A protein and the small-molecule ligand that binds it are described below.
Small molecule (SMILES): CC(=O)N[C@H]1[C@H](O[C@H]2[C@H](O)[C@@H](NC(C)=O)CO[C@@H]2CO)O[C@H](CO[C@H]2O[C@H](CO)[C@@H](O)[C@H](O)[C@@H]2O)[C@@H](O[C@H]2O[C@H](CO)[C@@H](O)[C@H](O)[C@@H]2O)[C@@H]1O[C@@H]1O[C@H](CS(=O)(=O)O)[C@@H](O[C@@H]2O[C@H](CO)[C@@H](O)[C@H](O)[C@H]2O)[C@H](O)[C@H]1O

Sequence of chain 1.B:
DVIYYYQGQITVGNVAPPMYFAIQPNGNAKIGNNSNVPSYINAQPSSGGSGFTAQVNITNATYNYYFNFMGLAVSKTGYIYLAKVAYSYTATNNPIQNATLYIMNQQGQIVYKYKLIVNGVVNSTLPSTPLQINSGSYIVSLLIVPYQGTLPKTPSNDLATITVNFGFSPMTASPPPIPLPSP

Sequence of chain 1.E:
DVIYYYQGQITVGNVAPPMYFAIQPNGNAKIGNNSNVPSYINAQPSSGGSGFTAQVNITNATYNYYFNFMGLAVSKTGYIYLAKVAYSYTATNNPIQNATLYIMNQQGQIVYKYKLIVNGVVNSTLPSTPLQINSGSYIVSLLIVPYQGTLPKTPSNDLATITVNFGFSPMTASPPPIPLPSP

Binding-site contacts:
Ligand atom O4 contacts residue LYS153 of chain 1.E at 4.0 Å.
Ligand atom C5 contacts residue LEU151 of chain 1.E at 3.3 Å (hydrophobic).
Ligand atom O6 contacts residue LYS153 of chain 1.E at 3.9 Å.
Ligand atom C8 contacts residue THR150 of chain 1.E at 3.8 Å.
Ligand atom O4 contacts residue LEU151 of chain 1.E at 4.0 Å.
Ligand atom C8 contacts residue PRO17 of chain 1.B at 3.8 Å (hydrophobic).
Ligand atom O7 contacts residue TYR20 of chain 1.B at 4.2 Å.
Ligand atom O6 contacts residue GLY149 of chain 1.E at 3.0 Å (h-bond).
Ligand atom O5 contacts residue GLY48 of chain 1.B at 3.7 Å.
Ligand atom O6 contacts residue THR150 of chain 1.E at 4.2 Å.
Ligand atom O5 contacts residue ASN60 of chain 1.E at 2.3 Å (h-bond).
Ligand atom C6 contacts residue LEU151 of chain 1.E at 3.2 Å (hydrophobic).
Ligand atom C6 contacts residue GLY149 of chain 1.E at 3.5 Å.
Ligand atom C8 contacts residue PRO152 of chain 1.E at 4.0 Å (hydrophobic).
Ligand atom O7 contacts residue LYS153 of chain 1.E at 3.6 Å (salt-bridge).
Ligand atom O7 contacts residue GLY48 of chain 1.B at 2.9 Å (h-bond).
Ligand atom O5 contacts residue LYS153 of chain 1.E at 4.2 Å.
Ligand atom O7 contacts residue ASN60 of chain 1.E at 3.6 Å (h-bond).
Ligand atom C1 contacts residue ASN60 of chain 1.E at 1.4 Å.
Ligand atom N2 contacts residue PRO17 of chain 1.B at 4.2 Å.
Ligand atom C3 contacts residue ASN60 of chain 1.E at 3.9 Å.
Ligand atom C7 contacts residue LEU151 of chain 1.E at 3.7 Å (hydrophobic).
Ligand atom N2 contacts residue GLY149 of chain 1.E at 4.2 Å.
Ligand atom C7 contacts residue ASN60 of chain 1.E at 3.6 Å.
Ligand atom C8 contacts residue TYR20 of chain 1.B at 3.8 Å (hydrophobic).
Ligand atom C8 contacts residue GLY149 of chain 1.E at 3.4 Å.
Ligand atom O7 contacts residue PRO152 of chain 1.E at 3.8 Å.
Ligand atom C7 contacts residue LYS153 of chain 1.E at 4.2 Å.
Ligand atom C7 contacts residue PRO152 of chain 1.E at 4.0 Å (hydrophobic).
Ligand atom C8 contacts residue LEU151 of chain 1.E at 3.4 Å (hydrophobic).
Ligand atom C2 contacts residue GLY48 of chain 1.B at 3.6 Å.
Ligand atom C1 contacts residue GLY48 of chain 1.B at 3.4 Å.
Ligand atom N2 contacts residue GLY48 of chain 1.B at 4.0 Å.
Ligand atom O6 contacts residue LEU151 of chain 1.E at 2.6 Å (h-bond).
Ligand atom N2 contacts residue LEU151 of chain 1.E at 4.1 Å.
Ligand atom C7 contacts residue GLY48 of chain 1.B at 3.8 Å.
Ligand atom N2 contacts residue ASN60 of chain 1.E at 3.0 Å (h-bond).
Ligand atom C2 contacts residue ASN60 of chain 1.E at 2.5 Å.
Ligand atom C7 contacts residue PRO17 of chain 1.B at 4.0 Å (hydrophobic).
Ligand atom C5 contacts residue ASN60 of chain 1.E at 3.7 Å.